This small molecule binds to this protein.
Small molecule (SMILES): CC(=O)N[C@H]1[C@H](O[C@H]2[C@H](O)[C@@H](NC(C)=O)CO[C@@H]2CO)O[C@H](CO)[C@@H](O)[C@@H]1O

Binding-site contacts:
Ligand atom C8 contacts residue ILE425 of chain 1.A at 3.6 Å (hydrophobic).
Ligand atom O5 contacts residue PRO403 of chain 1.A at 3.8 Å.
Ligand atom O3 contacts residue GLU422 of chain 1.A at 3.4 Å.
Ligand atom C8 contacts residue ASN406 of chain 1.A at 3.3 Å.
Ligand atom N2 contacts residue ASP416 of chain 1.A at 3.1 Å (salt-bridge).
Ligand atom O7 contacts residue GLY420 of chain 1.A at 3.8 Å.
Ligand atom O3 contacts residue PRO418 of chain 1.A at 4.2 Å.
Ligand atom C4 contacts residue ASN406 of chain 1.A at 4.3 Å.
Ligand atom C7 contacts residue ASN406 of chain 1.A at 3.1 Å.
Ligand atom C3 contacts residue TYR417 of chain 1.A at 4.2 Å (hydrophobic).
Ligand atom O5 contacts residue ASN406 of chain 1.A at 2.4 Å (h-bond).
Ligand atom O7 contacts residue TYR417 of chain 1.A at 4.1 Å.
Ligand atom C4 contacts residue PRO418 of chain 1.A at 4.3 Å (hydrophobic).
Ligand atom O7 contacts residue PRO418 of chain 1.A at 3.8 Å.
Ligand atom C2 contacts residue PRO418 of chain 1.A at 4.2 Å (hydrophobic).
Ligand atom C5 contacts residue ASN406 of chain 1.A at 3.7 Å.
Ligand atom C8 contacts residue ASP416 of chain 1.A at 3.4 Å.
Ligand atom C7 contacts residue ASP416 of chain 1.A at 3.9 Å.
Ligand atom O3 contacts residue ASP416 of chain 1.A at 2.9 Å (salt-bridge).
Ligand atom C8 contacts residue LYS350 of chain 1.A at 4.5 Å.
Ligand atom N2 contacts residue ASN406 of chain 1.A at 2.9 Å (h-bond).
Ligand atom O7 contacts residue ASN406 of chain 1.A at 3.1 Å (h-bond).
Ligand atom C6 contacts residue PRO403 of chain 1.A at 3.9 Å (hydrophobic).
Ligand atom C3 contacts residue ASP416 of chain 1.A at 3.5 Å.
Ligand atom C2 contacts residue ASP416 of chain 1.A at 4.0 Å.
Ligand atom C5 contacts residue PRO403 of chain 1.A at 4.1 Å (hydrophobic).
Ligand atom O3 contacts residue GLY420 of chain 1.A at 4.0 Å.
Ligand atom C2 contacts residue ASN406 of chain 1.A at 2.4 Å.
Ligand atom C8 contacts residue SER407 of chain 1.A at 4.2 Å.
Ligand atom C3 contacts residue ASN406 of chain 1.A at 3.6 Å.
Ligand atom C8 contacts residue ASN424 of chain 1.A at 3.5 Å.
Ligand atom O6 contacts residue PRO403 of chain 1.A at 3.8 Å.
Ligand atom O4 contacts residue TYR417 of chain 1.A at 4.5 Å.
Ligand atom C1 contacts residue ASN406 of chain 1.A at 1.4 Å.
Ligand atom C1 contacts residue PRO403 of chain 1.A at 4.2 Å (hydrophobic).

Sequence of chain 1.A:
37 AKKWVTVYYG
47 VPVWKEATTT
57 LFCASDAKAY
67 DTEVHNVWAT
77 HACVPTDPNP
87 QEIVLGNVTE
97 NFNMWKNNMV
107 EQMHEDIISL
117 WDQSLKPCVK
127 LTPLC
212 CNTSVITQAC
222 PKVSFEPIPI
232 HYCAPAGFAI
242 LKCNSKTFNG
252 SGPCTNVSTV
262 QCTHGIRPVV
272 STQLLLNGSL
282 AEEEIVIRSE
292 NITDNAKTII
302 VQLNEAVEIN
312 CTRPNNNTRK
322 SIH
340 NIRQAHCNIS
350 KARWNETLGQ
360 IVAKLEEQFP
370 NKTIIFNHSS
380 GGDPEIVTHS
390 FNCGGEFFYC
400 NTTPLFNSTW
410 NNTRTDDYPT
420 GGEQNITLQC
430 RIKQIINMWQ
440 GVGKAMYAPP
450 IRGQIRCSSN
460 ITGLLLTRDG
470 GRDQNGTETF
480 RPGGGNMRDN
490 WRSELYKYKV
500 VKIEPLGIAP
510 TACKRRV